Sequence of chain 38.C:
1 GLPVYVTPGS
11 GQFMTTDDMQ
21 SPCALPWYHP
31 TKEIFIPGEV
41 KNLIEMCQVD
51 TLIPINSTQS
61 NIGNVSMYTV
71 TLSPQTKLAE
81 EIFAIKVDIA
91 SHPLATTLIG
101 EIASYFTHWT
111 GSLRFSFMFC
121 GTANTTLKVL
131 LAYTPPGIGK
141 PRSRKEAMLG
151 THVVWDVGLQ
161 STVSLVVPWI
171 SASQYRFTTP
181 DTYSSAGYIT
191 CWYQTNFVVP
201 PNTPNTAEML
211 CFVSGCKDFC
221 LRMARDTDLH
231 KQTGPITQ

The protein below binds the small molecule below.
Small molecule (SMILES): Cc1cc(CCCOc2c(C)cc(-c3noc(C(F)(F)F)n3)cc2C)on1

Binding-site contacts:
Ligand atom N3A contacts residue PHE179 of chain 38.A at 3.2 Å.
Ligand atom C5 contacts residue MET214 of chain 38.A at 3.5 Å (hydrophobic).
Ligand atom F2 contacts residue VAL168 of chain 38.A at 2.6 Å.
Ligand atom C1B contacts residue ILE98 of chain 38.A at 3.6 Å (hydrophobic).
Ligand atom F3 contacts residue SER167 of chain 38.A at 3.8 Å.
Ligand atom C2A contacts residue PHE179 of chain 38.A at 3.6 Å (hydrophobic).
Ligand atom O1B contacts residue ILE98 of chain 38.A at 3.0 Å.
Ligand atom CM6 contacts residue TYR144 of chain 38.A at 3.3 Å (hydrophobic).
Ligand atom F1 contacts residue TYR142 of chain 38.A at 3.6 Å.
Ligand atom C3A contacts residue PHE179 of chain 38.A at 3.4 Å (hydrophobic).
Ligand atom CM4 contacts residue PHE179 of chain 38.A at 3.8 Å (hydrophobic).
Ligand atom F3 contacts residue ALA166 of chain 38.A at 2.8 Å.
Ligand atom N1A contacts residue PHE179 of chain 38.A at 3.7 Å.
Ligand atom C4 contacts residue TYR190 of chain 38.A at 3.4 Å (hydrophobic).
Ligand atom C5B contacts residue TYR144 of chain 38.A at 3.5 Å (hydrophobic).
Ligand atom C5B contacts residue LEU181 of chain 38.A at 3.4 Å (hydrophobic).
Ligand atom CM2 contacts residue ILE122 of chain 38.A at 3.5 Å (hydrophobic).
Ligand atom CM3 contacts residue TYR190 of chain 38.A at 3.5 Å (hydrophobic).
Ligand atom C1B contacts residue LEU181 of chain 38.A at 3.7 Å (hydrophobic).
Ligand atom O1A contacts residue TYR144 of chain 38.A at 3.1 Å.
Ligand atom F3 contacts residue TYR142 of chain 38.A at 2.8 Å.
Ligand atom F2 contacts residue PHE179 of chain 38.A at 3.3 Å.
Ligand atom CM3 contacts residue ASN212 of chain 38.A at 3.5 Å.
Ligand atom C3A contacts residue TYR144 of chain 38.A at 3.4 Å (hydrophobic).
Ligand atom F3 contacts residue MET143 of chain 38.A at 3.3 Å.
Ligand atom N1A contacts residue LEU181 of chain 38.A at 3.7 Å.
Ligand atom CM4 contacts residue TYR142 of chain 38.A at 3.5 Å (hydrophobic).
Ligand atom CM6 contacts residue MET214 of chain 38.A at 3.5 Å (hydrophobic).
Ligand atom F1 contacts residue PHE179 of chain 38.A at 3.8 Å.
Ligand atom N3A contacts residue TYR144 of chain 38.A at 3.7 Å.
Ligand atom F1 contacts residue LEU217 of chain 38.A at 3.4 Å.
Ligand atom N1A contacts residue TYR144 of chain 38.A at 3.1 Å.
Ligand atom F2 contacts residue TYR142 of chain 38.A at 3.6 Å.
Ligand atom C1C contacts residue MET214 of chain 38.A at 3.5 Å (hydrophobic).
Ligand atom C2A contacts residue TYR144 of chain 38.A at 3.5 Å (hydrophobic).
Ligand atom O1 contacts residue MET214 of chain 38.A at 3.5 Å (h-bond).
Ligand atom CM6 contacts residue LEU184 of chain 38.A at 3.0 Å (hydrophobic).
Ligand atom F3 contacts residue TYR144 of chain 38.A at 2.9 Å.
Ligand atom C6B contacts residue LEU181 of chain 38.A at 3.4 Å (hydrophobic).
Ligand atom C4B contacts residue LEU181 of chain 38.A at 3.5 Å (hydrophobic).

Sequence of chain 38.A:
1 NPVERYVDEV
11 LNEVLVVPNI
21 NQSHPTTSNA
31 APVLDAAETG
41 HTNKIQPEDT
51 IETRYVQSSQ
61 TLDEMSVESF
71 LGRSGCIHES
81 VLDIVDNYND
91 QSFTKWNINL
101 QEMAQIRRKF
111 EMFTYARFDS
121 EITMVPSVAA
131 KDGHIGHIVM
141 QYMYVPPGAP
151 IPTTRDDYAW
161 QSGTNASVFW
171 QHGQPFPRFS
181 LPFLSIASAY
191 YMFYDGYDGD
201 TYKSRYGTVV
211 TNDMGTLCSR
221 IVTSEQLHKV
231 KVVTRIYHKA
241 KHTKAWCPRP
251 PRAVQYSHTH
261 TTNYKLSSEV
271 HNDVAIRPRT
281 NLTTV